The protein below binds the small molecule below.
Small molecule (SMILES): CC(=O)N[C@@H]1[C@@H](O)[C@H](O)[C@@H](CO)O[C@H]1O

Sequence of chain 1.B:
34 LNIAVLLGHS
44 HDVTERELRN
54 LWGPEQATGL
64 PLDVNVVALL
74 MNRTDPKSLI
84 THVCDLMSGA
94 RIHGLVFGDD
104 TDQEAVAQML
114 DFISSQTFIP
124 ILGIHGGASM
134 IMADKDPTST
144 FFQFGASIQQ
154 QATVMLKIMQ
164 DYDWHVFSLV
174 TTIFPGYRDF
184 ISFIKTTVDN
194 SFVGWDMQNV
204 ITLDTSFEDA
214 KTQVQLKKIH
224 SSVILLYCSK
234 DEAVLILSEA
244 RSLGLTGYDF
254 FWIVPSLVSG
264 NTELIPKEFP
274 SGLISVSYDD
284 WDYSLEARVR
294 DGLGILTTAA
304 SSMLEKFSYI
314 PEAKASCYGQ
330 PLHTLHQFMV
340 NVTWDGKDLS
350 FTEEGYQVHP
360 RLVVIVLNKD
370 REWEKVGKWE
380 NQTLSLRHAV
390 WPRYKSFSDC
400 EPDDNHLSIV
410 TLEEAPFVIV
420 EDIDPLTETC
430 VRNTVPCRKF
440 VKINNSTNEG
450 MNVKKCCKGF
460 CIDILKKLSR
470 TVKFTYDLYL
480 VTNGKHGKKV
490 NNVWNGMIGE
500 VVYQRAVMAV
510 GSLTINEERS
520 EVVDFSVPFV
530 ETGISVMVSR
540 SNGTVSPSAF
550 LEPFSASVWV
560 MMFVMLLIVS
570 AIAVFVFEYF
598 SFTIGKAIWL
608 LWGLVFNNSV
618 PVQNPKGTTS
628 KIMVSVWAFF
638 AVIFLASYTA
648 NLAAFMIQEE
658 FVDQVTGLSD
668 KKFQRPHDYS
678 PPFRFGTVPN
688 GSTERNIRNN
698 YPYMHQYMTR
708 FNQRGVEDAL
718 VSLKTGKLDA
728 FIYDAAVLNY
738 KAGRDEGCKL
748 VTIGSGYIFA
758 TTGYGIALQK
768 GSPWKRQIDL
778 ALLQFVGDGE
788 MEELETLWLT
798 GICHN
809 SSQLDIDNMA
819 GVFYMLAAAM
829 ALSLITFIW

Binding-site contacts:
Ligand atom C5 contacts residue ASN444 of chain 1.B at 3.7 Å.
Ligand atom O5 contacts residue ASN444 of chain 1.B at 2.4 Å (h-bond).
Ligand atom O7 contacts residue ASN443 of chain 1.B at 3.4 Å.
Ligand atom C2 contacts residue ASN444 of chain 1.B at 2.5 Å.
Ligand atom C8 contacts residue ASN443 of chain 1.B at 3.4 Å.
Ligand atom C7 contacts residue ASN444 of chain 1.B at 3.2 Å.
Ligand atom N2 contacts residue ASN444 of chain 1.B at 3.0 Å (h-bond).
Ligand atom C4 contacts residue ASN444 of chain 1.B at 4.2 Å.
Ligand atom C3 contacts residue ASN444 of chain 1.B at 3.8 Å.
Ligand atom C7 contacts residue ASN443 of chain 1.B at 3.9 Å.
Ligand atom C1 contacts residue ASN444 of chain 1.B at 1.4 Å.
Ligand atom O7 contacts residue ASN444 of chain 1.B at 2.9 Å (h-bond).